A small-molecule ligand and the protein it binds are described below.
Small molecule (SMILES): CC(=O)N[C@@H]1[C@@H](O)[C@H](O)[C@@H](CO)O[C@H]1O

Sequence of chain 1.B:
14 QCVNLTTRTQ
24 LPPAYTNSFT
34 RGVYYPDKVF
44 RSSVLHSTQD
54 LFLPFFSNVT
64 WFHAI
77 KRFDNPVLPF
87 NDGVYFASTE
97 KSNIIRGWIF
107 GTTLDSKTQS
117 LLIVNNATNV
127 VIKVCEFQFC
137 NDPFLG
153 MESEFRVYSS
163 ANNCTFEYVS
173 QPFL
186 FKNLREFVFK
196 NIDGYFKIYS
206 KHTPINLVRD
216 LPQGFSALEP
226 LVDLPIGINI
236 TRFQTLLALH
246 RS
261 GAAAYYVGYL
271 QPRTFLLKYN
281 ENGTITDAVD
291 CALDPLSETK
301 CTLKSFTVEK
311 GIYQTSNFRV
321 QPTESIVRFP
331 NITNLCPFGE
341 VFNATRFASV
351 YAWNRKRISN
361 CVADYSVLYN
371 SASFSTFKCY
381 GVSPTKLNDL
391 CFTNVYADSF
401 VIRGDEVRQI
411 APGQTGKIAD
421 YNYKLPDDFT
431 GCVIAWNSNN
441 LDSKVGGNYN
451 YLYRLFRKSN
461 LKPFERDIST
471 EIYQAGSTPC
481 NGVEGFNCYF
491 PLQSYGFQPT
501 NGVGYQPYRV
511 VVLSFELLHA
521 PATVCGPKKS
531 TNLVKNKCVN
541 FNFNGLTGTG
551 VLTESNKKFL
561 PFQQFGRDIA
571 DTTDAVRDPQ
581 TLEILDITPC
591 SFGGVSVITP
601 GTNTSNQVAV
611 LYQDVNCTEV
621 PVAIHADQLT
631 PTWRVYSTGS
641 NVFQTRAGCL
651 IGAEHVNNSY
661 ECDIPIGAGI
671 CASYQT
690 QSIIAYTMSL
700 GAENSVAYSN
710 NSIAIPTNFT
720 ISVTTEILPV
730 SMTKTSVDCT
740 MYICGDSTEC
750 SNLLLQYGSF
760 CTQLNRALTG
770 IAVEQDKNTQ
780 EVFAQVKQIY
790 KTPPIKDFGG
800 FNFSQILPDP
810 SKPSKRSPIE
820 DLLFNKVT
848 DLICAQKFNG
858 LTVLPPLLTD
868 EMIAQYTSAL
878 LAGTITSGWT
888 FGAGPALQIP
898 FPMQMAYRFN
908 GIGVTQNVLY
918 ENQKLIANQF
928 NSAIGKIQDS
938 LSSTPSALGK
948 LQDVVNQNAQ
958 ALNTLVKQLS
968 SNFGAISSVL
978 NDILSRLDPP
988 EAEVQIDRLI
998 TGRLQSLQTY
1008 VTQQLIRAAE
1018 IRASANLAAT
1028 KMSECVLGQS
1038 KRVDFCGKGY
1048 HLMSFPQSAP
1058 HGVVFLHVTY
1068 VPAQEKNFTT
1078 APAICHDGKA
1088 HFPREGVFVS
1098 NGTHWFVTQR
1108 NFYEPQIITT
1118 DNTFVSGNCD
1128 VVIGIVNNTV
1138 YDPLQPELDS

Binding-site contacts:
Ligand atom O5 contacts residue ASN616 of chain 1.B at 2.5 Å (h-bond).
Ligand atom C1 contacts residue ASN616 of chain 1.B at 1.4 Å.
Ligand atom O7 contacts residue ASN616 of chain 1.B at 3.0 Å (h-bond).
Ligand atom C7 contacts residue ASN616 of chain 1.B at 3.4 Å.
Ligand atom C1 contacts residue THR618 of chain 1.B at 3.9 Å.
Ligand atom C2 contacts residue ASN616 of chain 1.B at 2.5 Å.
Ligand atom C4 contacts residue ASN616 of chain 1.B at 4.0 Å.
Ligand atom O6 contacts residue GLU619 of chain 1.B at 4.4 Å.
Ligand atom N2 contacts residue ASN616 of chain 1.B at 3.2 Å (h-bond).
Ligand atom C5 contacts residue THR618 of chain 1.B at 3.3 Å.
Ligand atom C5 contacts residue ASN616 of chain 1.B at 3.3 Å.
Ligand atom C3 contacts residue ASN616 of chain 1.B at 3.7 Å.
Ligand atom O5 contacts residue THR618 of chain 1.B at 2.9 Å (h-bond).
Ligand atom C6 contacts residue ASN616 of chain 1.B at 3.2 Å.
Ligand atom C6 contacts residue THR618 of chain 1.B at 3.2 Å.
Ligand atom C6 contacts residue GLU619 of chain 1.B at 4.0 Å.
Ligand atom O6 contacts residue ASN616 of chain 1.B at 4.0 Å.